Sequence of chain 2.A:
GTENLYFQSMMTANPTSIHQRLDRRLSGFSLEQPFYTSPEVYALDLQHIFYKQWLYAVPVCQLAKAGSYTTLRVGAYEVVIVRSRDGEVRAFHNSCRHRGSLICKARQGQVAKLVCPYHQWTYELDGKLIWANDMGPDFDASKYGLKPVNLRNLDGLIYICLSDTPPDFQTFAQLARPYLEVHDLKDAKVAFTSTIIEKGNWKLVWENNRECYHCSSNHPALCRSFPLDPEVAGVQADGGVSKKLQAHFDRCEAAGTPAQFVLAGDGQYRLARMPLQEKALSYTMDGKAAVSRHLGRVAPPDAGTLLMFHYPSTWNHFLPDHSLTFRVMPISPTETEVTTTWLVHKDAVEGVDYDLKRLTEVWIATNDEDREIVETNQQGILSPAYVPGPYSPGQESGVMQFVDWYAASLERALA

A protein and the small-molecule ligand that binds it are described below.
Small molecule (SMILES): CN1CCC[C@H]1C(=O)O

Binding-site contacts:
Ligand atom N contacts residue PHE239 of chain 2.A at 4.5 Å.
Ligand atom CG contacts residue CYN1 of chain 2.H at 4.2 Å.
Ligand atom CD contacts residue ASN222 of chain 2.A at 3.5 Å.
Ligand atom O contacts residue LEU320 of chain 2.A at 4.5 Å.
Ligand atom CN contacts residue CYN1 of chain 2.H at 3.0 Å.
Ligand atom CG contacts residue ASN222 of chain 2.A at 3.2 Å.
Ligand atom N contacts residue CYN1 of chain 2.H at 2.3 Å (h-bond).
Ligand atom OXT contacts residue HIS330 of chain 2.A at 2.7 Å (h-bond).
Ligand atom CG contacts residue ALA246 of chain 2.A at 3.3 Å (hydrophobic).
Ligand atom CD contacts residue PHE239 of chain 2.A at 4.2 Å (hydrophobic).
Ligand atom CD contacts residue OXY1 of chain 2.G at 3.9 Å.
Ligand atom CG contacts residue PHE239 of chain 2.A at 4.3 Å (hydrophobic).
Ligand atom CN contacts residue HIS330 of chain 2.A at 4.3 Å.
Ligand atom C contacts residue ASN222 of chain 2.A at 3.3 Å.
Ligand atom CG contacts residue GLU224 of chain 2.A at 4.1 Å.
Ligand atom O contacts residue ASN222 of chain 2.A at 3.8 Å.
Ligand atom N contacts residue ASN222 of chain 2.A at 3.6 Å.
Ligand atom OXT contacts residue TRP328 of chain 2.A at 3.7 Å.
Ligand atom C contacts residue TRP328 of chain 2.A at 4.2 Å (hydrophobic).
Ligand atom O contacts residue HIS330 of chain 2.A at 3.3 Å (h-bond).
Ligand atom CB contacts residue ALA246 of chain 2.A at 4.2 Å (hydrophobic).
Ligand atom CD contacts residue GLU224 of chain 2.A at 3.5 Å.
Ligand atom CN contacts residue PHE239 of chain 2.A at 3.7 Å (hydrophobic).
Ligand atom CD contacts residue CYS225 of chain 2.A at 3.5 Å (hydrophobic).
Ligand atom O contacts residue TRP328 of chain 2.A at 4.2 Å.
Ligand atom CN contacts residue TRP376 of chain 2.A at 4.1 Å (hydrophobic).
Ligand atom C contacts residue HIS330 of chain 2.A at 3.2 Å.
Ligand atom CN contacts residue LEU235 of chain 2.A at 4.0 Å (hydrophobic).
Ligand atom CG contacts residue CYS225 of chain 2.A at 4.4 Å (hydrophobic).
Ligand atom CD contacts residue CYS228 of chain 2.A at 4.4 Å (hydrophobic).
Ligand atom OXT contacts residue ASN222 of chain 2.A at 3.3 Å (h-bond).
Ligand atom CN contacts residue OXY1 of chain 2.G at 3.7 Å.
Ligand atom CB contacts residue ASN222 of chain 2.A at 3.5 Å.
Ligand atom CA contacts residue CYN1 of chain 2.H at 3.6 Å.
Ligand atom CA contacts residue ASN222 of chain 2.A at 3.1 Å.
Ligand atom CD contacts residue CYN1 of chain 2.H at 2.7 Å.
Ligand atom N contacts residue OXY1 of chain 2.G at 3.4 Å (h-bond).
Ligand atom OXT contacts residue TRP376 of chain 2.A at 3.5 Å.
Ligand atom CD contacts residue ALA246 of chain 2.A at 4.3 Å (hydrophobic).
Ligand atom CB contacts residue PHE239 of chain 2.A at 3.9 Å (hydrophobic).